Binding-site contacts:
Ligand atom O7 contacts residue NAD1 of chain 2.J at 3.4 Å (h-bond).
Ligand atom C16 contacts residue TYR158 of chain 2.B at 4.3 Å (hydrophobic).
Ligand atom C12 contacts residue GLY96 of chain 2.B at 4.3 Å.
Ligand atom C2 contacts residue TYR158 of chain 2.B at 4.2 Å (hydrophobic).
Ligand atom C13 contacts residue MET161 of chain 2.B at 3.8 Å (hydrophobic).
Ligand atom C5 contacts residue TYR158 of chain 2.B at 4.1 Å (hydrophobic).
Ligand atom O17 contacts residue TYR158 of chain 2.B at 2.9 Å (h-bond).
Ligand atom C18 contacts residue ALA157 of chain 2.B at 4.3 Å (hydrophobic).
Ligand atom C5 contacts residue NAD1 of chain 2.J at 3.8 Å.
Ligand atom C3 contacts residue NAD1 of chain 2.J at 3.5 Å.
Ligand atom C6 contacts residue PHE149 of chain 2.B at 4.4 Å (hydrophobic).
Ligand atom C2 contacts residue NAD1 of chain 2.J at 3.7 Å.
Ligand atom C12 contacts residue PHE97 of chain 2.B at 4.2 Å (hydrophobic).
Ligand atom C15 contacts residue PHE149 of chain 2.B at 3.5 Å (hydrophobic).
Ligand atom O17 contacts residue NAD1 of chain 2.J at 3.2 Å.
Ligand atom C1 contacts residue NAD1 of chain 2.J at 3.8 Å.
Ligand atom C12 contacts residue MET161 of chain 2.B at 3.6 Å (hydrophobic).
Ligand atom C8 contacts residue NAD1 of chain 2.J at 3.8 Å.
Ligand atom C11 contacts residue GLY96 of chain 2.B at 3.5 Å.
Ligand atom C13 contacts residue TYR158 of chain 2.B at 4.3 Å (hydrophobic).
Ligand atom C10 contacts residue GLY96 of chain 2.B at 3.6 Å.
Ligand atom O17 contacts residue PHE149 of chain 2.B at 3.7 Å.
Ligand atom C1 contacts residue TYR158 of chain 2.B at 3.5 Å (hydrophobic).
Ligand atom C17 contacts residue TYR158 of chain 2.B at 3.6 Å (hydrophobic).
Ligand atom C14 contacts residue PRO193 of chain 2.B at 3.9 Å (hydrophobic).
Ligand atom C9 contacts residue NAD1 of chain 2.J at 4.0 Å.
Ligand atom C11 contacts residue PHE97 of chain 2.B at 3.7 Å (hydrophobic).
Ligand atom C10 contacts residue NAD1 of chain 2.J at 4.4 Å.
Ligand atom C15 contacts residue TYR158 of chain 2.B at 4.0 Å (hydrophobic).
Ligand atom C1 contacts residue PHE149 of chain 2.B at 3.8 Å (hydrophobic).
Ligand atom C12 contacts residue MET103 of chain 2.B at 4.0 Å (hydrophobic).
Ligand atom C18 contacts residue ILE215 of chain 2.B at 3.9 Å (hydrophobic).
Ligand atom C14 contacts residue PHE149 of chain 2.B at 3.9 Å (hydrophobic).
Ligand atom O17 contacts residue LYS165 of chain 2.B at 4.4 Å.
Ligand atom C6 contacts residue NAD1 of chain 2.J at 3.8 Å.
Ligand atom C6 contacts residue TYR158 of chain 2.B at 3.4 Å (hydrophobic).
Ligand atom C13 contacts residue MET103 of chain 2.B at 4.4 Å (hydrophobic).
Ligand atom C13 contacts residue NAD1 of chain 2.J at 4.0 Å.
Ligand atom C14 contacts residue NAD1 of chain 2.J at 4.2 Å.
Ligand atom C4 contacts residue NAD1 of chain 2.J at 3.7 Å.

This small molecule binds to this protein.
Small molecule (SMILES): CCCCCc1ccc(Oc2ccccc2)c(O)c1

Sequence of chain 2.B:
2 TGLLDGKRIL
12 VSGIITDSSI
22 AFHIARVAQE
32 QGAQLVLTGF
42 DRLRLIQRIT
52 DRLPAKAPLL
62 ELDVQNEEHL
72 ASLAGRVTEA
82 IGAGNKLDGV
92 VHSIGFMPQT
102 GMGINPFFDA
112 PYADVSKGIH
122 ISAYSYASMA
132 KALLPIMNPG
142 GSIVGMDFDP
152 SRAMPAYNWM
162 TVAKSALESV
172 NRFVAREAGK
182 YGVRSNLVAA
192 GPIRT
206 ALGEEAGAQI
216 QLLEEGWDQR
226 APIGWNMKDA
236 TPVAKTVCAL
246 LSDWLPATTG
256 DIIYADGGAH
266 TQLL